A protein and the small-molecule ligand that binds it are described below.
Small molecule (SMILES): O=C(CCCC[C@@H]1SC[C@@H]2NC(=O)N[C@@H]21)Nc1ccc([N+](=O)[O-])cc1

Sequence of chain 2.A:
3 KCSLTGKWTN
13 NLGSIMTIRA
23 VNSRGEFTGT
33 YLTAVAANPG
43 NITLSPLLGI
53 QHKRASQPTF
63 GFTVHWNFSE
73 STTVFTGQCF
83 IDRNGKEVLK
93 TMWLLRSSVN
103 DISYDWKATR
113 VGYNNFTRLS

Sequence of chain 1.B:
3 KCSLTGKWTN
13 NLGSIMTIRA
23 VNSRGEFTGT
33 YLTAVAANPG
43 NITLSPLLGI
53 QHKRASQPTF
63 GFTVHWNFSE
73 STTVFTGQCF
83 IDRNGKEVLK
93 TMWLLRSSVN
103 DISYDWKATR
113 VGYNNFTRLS

Binding-site contacts:
Ligand atom O3 contacts residue SER16 of chain 2.A at 2.7 Å (h-bond).
Ligand atom C7 contacts residue TRP68 of chain 2.A at 3.8 Å (hydrophobic).
Ligand atom O3 contacts residue ASN12 of chain 2.A at 3.0 Å (h-bond).
Ligand atom N17 contacts residue SER73 of chain 2.A at 3.0 Å (h-bond).
Ligand atom N25 contacts residue ARG112 of chain 2.A at 3.5 Å (salt-bridge).
Ligand atom C9 contacts residue TRP68 of chain 2.A at 3.6 Å (hydrophobic).
Ligand atom C5 contacts residue TRP95 of chain 2.A at 3.7 Å (hydrophobic).
Ligand atom C1 contacts residue SER73 of chain 2.A at 3.8 Å.
Ligand atom N1 contacts residue LEU14 of chain 2.A at 3.8 Å.
Ligand atom C24 contacts residue ALA39 of chain 2.A at 3.8 Å (hydrophobic).
Ligand atom O26 contacts residue SER99 of chain 2.A at 3.8 Å.
Ligand atom S1 contacts residue TRP68 of chain 2.A at 3.6 Å.
Ligand atom C2 contacts residue TRP108 of chain 1.B at 3.7 Å (hydrophobic).
Ligand atom C7 contacts residue VAL37 of chain 2.A at 3.5 Å (hydrophobic).
Ligand atom C4 contacts residue TRP108 of chain 1.B at 3.8 Å (hydrophobic).
Ligand atom N25 contacts residue SER99 of chain 2.A at 3.8 Å.
Ligand atom C3 contacts residue SER16 of chain 2.A at 3.7 Å.
Ligand atom C6 contacts residue TRP95 of chain 2.A at 3.2 Å (hydrophobic).
Ligand atom C3 contacts residue ASN116 of chain 2.A at 3.8 Å.
Ligand atom C3 contacts residue TYR33 of chain 2.A at 3.5 Å (hydrophobic).
Ligand atom C22 contacts residue SER99 of chain 2.A at 3.4 Å.
Ligand atom C20 contacts residue SER99 of chain 2.A at 3.5 Å.
Ligand atom N17 contacts residue LEU97 of chain 2.A at 3.8 Å.
Ligand atom C18 contacts residue SER73 of chain 2.A at 3.7 Å.
Ligand atom O27 contacts residue ARG112 of chain 2.A at 2.7 Å (salt-bridge).
Ligand atom N1 contacts residue ASN116 of chain 2.A at 2.8 Å (h-bond).
Ligand atom N2 contacts residue THR35 of chain 2.A at 2.9 Å (h-bond).
Ligand atom O2 contacts residue ALA38 of chain 2.A at 3.2 Å.
Ligand atom C24 contacts residue LEU97 of chain 2.A at 3.7 Å (hydrophobic).
Ligand atom C23 contacts residue ALA39 of chain 2.A at 3.8 Å (hydrophobic).
Ligand atom O2 contacts residue ALA39 of chain 2.A at 2.9 Å (h-bond).
Ligand atom C21 contacts residue SER99 of chain 2.A at 3.0 Å.
Ligand atom C10 contacts residue SER73 of chain 2.A at 3.6 Å.
Ligand atom N2 contacts residue VAL37 of chain 2.A at 3.8 Å.
Ligand atom C7 contacts residue THR35 of chain 2.A at 3.4 Å.
Ligand atom O3 contacts residue TYR33 of chain 2.A at 2.7 Å (h-bond).
Ligand atom C5 contacts residue ASN116 of chain 2.A at 3.8 Å.
Ligand atom S1 contacts residue THR75 of chain 2.A at 3.4 Å (h-bond).
Ligand atom C8 contacts residue TRP68 of chain 2.A at 3.6 Å (hydrophobic).
Ligand atom C20 contacts residue SER73 of chain 2.A at 3.7 Å.